This protein binds this small molecule.
Small molecule (SMILES): CC(=O)N[C@H]1[C@H](O[C@H]2[C@H](O)[C@@H](NC(C)=O)CO[C@@H]2CO)O[C@H](CO)[C@@H](O)[C@@H]1O

Binding-site contacts:
Ligand atom O6 contacts residue ALA101 of chain 1.B at 4.2 Å.
Ligand atom C1 contacts residue ASN97 of chain 1.B at 1.4 Å.
Ligand atom O7 contacts residue LEU94 of chain 1.B at 3.5 Å.
Ligand atom O5 contacts residue ASN97 of chain 1.B at 2.3 Å (h-bond).
Ligand atom C3 contacts residue ASN97 of chain 1.B at 3.8 Å.
Ligand atom O6 contacts residue HIS57 of chain 1.B at 4.3 Å.
Ligand atom N2 contacts residue ALA55 of chain 1.B at 4.4 Å.
Ligand atom C8 contacts residue LEU94 of chain 1.B at 3.7 Å (hydrophobic).
Ligand atom C8 contacts residue ALA55 of chain 1.B at 4.4 Å (hydrophobic).
Ligand atom N2 contacts residue ASN97 of chain 1.B at 2.8 Å (h-bond).
Ligand atom C5 contacts residue ASN97 of chain 1.B at 3.6 Å.
Ligand atom C2 contacts residue ASN97 of chain 1.B at 2.5 Å.
Ligand atom C1 contacts residue HIS57 of chain 1.B at 3.5 Å.
Ligand atom N2 contacts residue HIS57 of chain 1.B at 4.0 Å.
Ligand atom C7 contacts residue LEU94 of chain 1.B at 3.9 Å (hydrophobic).
Ligand atom O7 contacts residue ASN97 of chain 1.B at 3.9 Å.
Ligand atom C4 contacts residue ASN97 of chain 1.B at 4.2 Å.
Ligand atom C8 contacts residue ASN97 of chain 1.B at 4.3 Å.
Ligand atom C5 contacts residue HIS57 of chain 1.B at 4.2 Å.
Ligand atom C2 contacts residue HIS57 of chain 1.B at 4.2 Å.
Ligand atom O5 contacts residue HIS57 of chain 1.B at 4.2 Å.
Ligand atom C7 contacts residue ASN97 of chain 1.B at 3.5 Å.
Ligand atom C3 contacts residue HIS57 of chain 1.B at 4.2 Å.
Ligand atom C6 contacts residue ALA101 of chain 1.B at 4.2 Å (hydrophobic).

Sequence of chain 1.B:
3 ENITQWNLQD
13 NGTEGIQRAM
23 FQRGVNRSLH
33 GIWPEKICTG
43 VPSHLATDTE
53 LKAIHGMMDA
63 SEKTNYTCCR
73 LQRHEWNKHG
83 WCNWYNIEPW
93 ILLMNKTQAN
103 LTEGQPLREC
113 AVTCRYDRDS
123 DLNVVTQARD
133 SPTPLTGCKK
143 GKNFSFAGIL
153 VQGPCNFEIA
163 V